This protein binds this small molecule.
Small molecule (SMILES): CC(=O)N[C@@H]1[C@@H](O)[C@H](O)[C@@H](CO)O[C@H]1O

Binding-site contacts:
Ligand atom C8 contacts residue ASN332 of chain 1.B at 4.2 Å.
Ligand atom O7 contacts residue GLY328 of chain 1.B at 4.3 Å.
Ligand atom C2 contacts residue ASN332 of chain 1.B at 2.5 Å.
Ligand atom C4 contacts residue ASN332 of chain 1.B at 4.2 Å.
Ligand atom C7 contacts residue GLY328 of chain 1.B at 4.0 Å.
Ligand atom C8 contacts residue GLY328 of chain 1.B at 3.7 Å.
Ligand atom C7 contacts residue ASN332 of chain 1.B at 4.0 Å.
Ligand atom C8 contacts residue PHE331 of chain 1.B at 3.7 Å (hydrophobic).
Ligand atom N2 contacts residue ASN332 of chain 1.B at 2.9 Å (h-bond).
Ligand atom C5 contacts residue ASN332 of chain 1.B at 3.7 Å.
Ligand atom C1 contacts residue ASN332 of chain 1.B at 1.4 Å.
Ligand atom C8 contacts residue PHE327 of chain 1.B at 3.5 Å (hydrophobic).
Ligand atom C3 contacts residue ASN332 of chain 1.B at 3.8 Å.
Ligand atom O5 contacts residue ASN332 of chain 1.B at 2.4 Å (h-bond).

Sequence of chain 1.B:
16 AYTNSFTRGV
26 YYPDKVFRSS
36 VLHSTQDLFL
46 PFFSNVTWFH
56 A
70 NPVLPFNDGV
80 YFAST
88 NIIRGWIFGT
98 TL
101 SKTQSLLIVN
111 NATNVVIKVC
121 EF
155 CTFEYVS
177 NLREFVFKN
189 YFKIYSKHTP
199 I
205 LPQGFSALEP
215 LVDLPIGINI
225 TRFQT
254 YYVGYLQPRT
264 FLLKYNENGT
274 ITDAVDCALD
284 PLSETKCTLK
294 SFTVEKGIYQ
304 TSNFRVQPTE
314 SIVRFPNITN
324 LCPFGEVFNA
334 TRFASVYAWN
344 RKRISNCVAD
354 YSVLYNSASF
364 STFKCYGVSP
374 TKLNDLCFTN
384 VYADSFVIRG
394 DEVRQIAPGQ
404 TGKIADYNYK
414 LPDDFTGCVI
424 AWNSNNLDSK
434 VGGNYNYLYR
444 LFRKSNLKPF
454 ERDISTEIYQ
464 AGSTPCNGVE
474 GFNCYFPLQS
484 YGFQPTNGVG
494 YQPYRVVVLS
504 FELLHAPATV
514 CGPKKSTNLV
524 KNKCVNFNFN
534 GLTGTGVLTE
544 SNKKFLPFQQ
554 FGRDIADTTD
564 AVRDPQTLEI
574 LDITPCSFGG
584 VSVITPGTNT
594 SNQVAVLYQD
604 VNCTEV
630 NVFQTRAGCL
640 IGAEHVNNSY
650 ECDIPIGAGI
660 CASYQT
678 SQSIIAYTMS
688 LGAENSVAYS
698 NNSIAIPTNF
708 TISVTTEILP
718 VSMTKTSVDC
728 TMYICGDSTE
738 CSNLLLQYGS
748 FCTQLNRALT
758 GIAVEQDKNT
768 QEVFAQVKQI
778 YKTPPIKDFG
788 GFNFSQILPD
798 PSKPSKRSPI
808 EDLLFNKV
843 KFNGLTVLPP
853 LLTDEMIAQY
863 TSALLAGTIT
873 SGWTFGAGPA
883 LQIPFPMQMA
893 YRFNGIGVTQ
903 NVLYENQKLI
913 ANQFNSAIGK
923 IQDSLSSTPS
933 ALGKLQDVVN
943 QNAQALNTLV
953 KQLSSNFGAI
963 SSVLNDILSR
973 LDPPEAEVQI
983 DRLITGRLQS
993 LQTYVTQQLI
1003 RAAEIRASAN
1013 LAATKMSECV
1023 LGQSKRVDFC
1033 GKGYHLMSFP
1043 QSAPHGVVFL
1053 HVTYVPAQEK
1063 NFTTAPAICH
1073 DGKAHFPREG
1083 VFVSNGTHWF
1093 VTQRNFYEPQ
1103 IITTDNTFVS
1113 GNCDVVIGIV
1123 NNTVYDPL